Binding-site contacts:
Ligand atom C02 contacts residue ASN24 of chain 1.A at 3.1 Å.
Ligand atom C06 contacts residue LEU96 of chain 1.A at 3.6 Å (hydrophobic).
Ligand atom C04 contacts residue LEU96 of chain 1.A at 4.1 Å (hydrophobic).
Ligand atom C10 contacts residue LYS18 of chain 1.A at 2.9 Å.
Ligand atom CL01 contacts residue SER19 of chain 1.A at 3.8 Å.
Ligand atom C07 contacts residue LYS18 of chain 1.A at 4.1 Å.
Ligand atom N09 contacts residue ASP133 of chain 1.A at 4.0 Å.
Ligand atom N22 contacts residue ASP133 of chain 1.A at 3.7 Å.
Ligand atom C06 contacts residue TRP85 of chain 1.A at 3.4 Å (hydrophobic).
Ligand atom N09 contacts residue ASN20 of chain 1.A at 3.9 Å.
Ligand atom N05 contacts residue TRP34 of chain 1.A at 3.4 Å.
Ligand atom C02 contacts residue ASN20 of chain 1.A at 3.6 Å.
Ligand atom CL01 contacts residue ASN20 of chain 1.A at 3.5 Å.
Ligand atom N22 contacts residue TRP34 of chain 1.A at 4.0 Å.
Ligand atom C06 contacts residue SER35 of chain 1.A at 3.2 Å.
Ligand atom N03 contacts residue ASN24 of chain 1.A at 2.9 Å (h-bond).
Ligand atom C08 contacts residue ASN20 of chain 1.A at 4.0 Å.
Ligand atom C21 contacts residue ASP133 of chain 1.A at 3.0 Å.
Ligand atom C21 contacts residue LYS18 of chain 1.A at 3.3 Å.
Ligand atom C02 contacts residue SER19 of chain 1.A at 3.7 Å.
Ligand atom CL01 contacts residue ASN24 of chain 1.A at 2.6 Å.
Ligand atom CL01 contacts residue PRO88 of chain 1.A at 3.9 Å.
Ligand atom C1 contacts residue ASN20 of chain 1.A at 3.0 Å.
Ligand atom N05 contacts residue LEU96 of chain 1.A at 3.6 Å.
Ligand atom N22 contacts residue SER35 of chain 1.A at 4.0 Å.
Ligand atom N22 contacts residue LYS18 of chain 1.A at 4.0 Å.
Ligand atom N05 contacts residue SER35 of chain 1.A at 2.7 Å (h-bond).
Ligand atom C06 contacts residue TRP34 of chain 1.A at 3.6 Å (hydrophobic).
Ligand atom C07 contacts residue TRP34 of chain 1.A at 3.9 Å (hydrophobic).
Ligand atom C10 contacts residue ASN20 of chain 1.A at 3.0 Å.
Ligand atom C04 contacts residue SER35 of chain 1.A at 3.9 Å.
Ligand atom N23 contacts residue SER19 of chain 1.A at 3.7 Å.
Ligand atom N09 contacts residue LYS18 of chain 1.A at 2.9 Å (salt-bridge).
Ligand atom C08 contacts residue LYS18 of chain 1.A at 3.5 Å.
Ligand atom CL01 contacts residue VAL86 of chain 1.A at 3.5 Å.
Ligand atom N23 contacts residue ASN20 of chain 1.A at 3.0 Å (h-bond).
Ligand atom C04 contacts residue TRP34 of chain 1.A at 3.6 Å (hydrophobic).
Ligand atom C08 contacts residue SER19 of chain 1.A at 4.0 Å.
Ligand atom N22 contacts residue THR36 of chain 1.A at 4.1 Å.
Ligand atom CL01 contacts residue ASN21 of chain 1.A at 2.6 Å.

A small-molecule ligand and the protein it binds are described below.
Small molecule (SMILES): CNc1nc(Cl)nc2c1ncn2Cc1cccc(C(=O)OC)c1

Sequence of chain 1.A:
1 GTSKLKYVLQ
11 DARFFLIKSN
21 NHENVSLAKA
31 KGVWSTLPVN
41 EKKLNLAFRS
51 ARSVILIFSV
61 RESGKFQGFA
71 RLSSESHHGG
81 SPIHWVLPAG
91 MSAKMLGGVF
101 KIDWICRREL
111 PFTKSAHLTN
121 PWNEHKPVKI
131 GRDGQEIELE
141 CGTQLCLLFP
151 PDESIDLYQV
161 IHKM